Sequence of chain 1.A:
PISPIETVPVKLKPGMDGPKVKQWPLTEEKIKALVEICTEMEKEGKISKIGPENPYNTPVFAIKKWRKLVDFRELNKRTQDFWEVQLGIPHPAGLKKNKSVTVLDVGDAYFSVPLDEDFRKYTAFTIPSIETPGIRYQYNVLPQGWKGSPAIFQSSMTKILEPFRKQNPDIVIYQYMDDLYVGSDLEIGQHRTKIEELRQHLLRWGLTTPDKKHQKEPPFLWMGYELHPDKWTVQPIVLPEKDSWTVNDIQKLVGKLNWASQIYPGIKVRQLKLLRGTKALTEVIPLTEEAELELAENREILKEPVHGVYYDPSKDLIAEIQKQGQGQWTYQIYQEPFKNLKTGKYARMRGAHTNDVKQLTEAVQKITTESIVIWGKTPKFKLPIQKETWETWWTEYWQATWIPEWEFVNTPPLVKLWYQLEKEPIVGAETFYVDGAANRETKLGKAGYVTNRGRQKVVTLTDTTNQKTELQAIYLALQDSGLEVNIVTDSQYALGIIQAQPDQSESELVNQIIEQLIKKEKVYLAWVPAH

The small molecule below binds the protein below.
Small molecule (SMILES): Cc1cc(S(N)(O)O)ccc1NC(=O)COc1ccc(Cl)cc1C(=O)c1cc(F)cc(C(F)(F)F)c1

Binding-site contacts:
Ligand atom CL1 contacts residue VAL189 of chain 1.A at 3.6 Å.
Ligand atom CL1 contacts residue GLY190 of chain 1.A at 3.1 Å.
Ligand atom C1 contacts residue LEU100 of chain 1.A at 3.6 Å (hydrophobic).
Ligand atom O4 contacts residue PRO225 of chain 1.A at 3.1 Å.
Ligand atom C11 contacts residue TYR188 of chain 1.A at 3.4 Å (hydrophobic).
Ligand atom F2 contacts residue PRO95 of chain 1.A at 3.5 Å.
Ligand atom C16 contacts residue TYR318 of chain 1.A at 3.5 Å (hydrophobic).
Ligand atom CL1 contacts residue VAL179 of chain 1.A at 3.4 Å.
Ligand atom F2 contacts residue LEU100 of chain 1.A at 3.6 Å.
Ligand atom C15 contacts residue LYS101 of chain 1.A at 3.5 Å.
Ligand atom C7 contacts residue LEU100 of chain 1.A at 3.6 Å (hydrophobic).
Ligand atom C6 contacts residue ASN103 of chain 1.A at 3.3 Å.
Ligand atom F1 contacts residue TRP229 of chain 1.A at 3.2 Å.
Ligand atom C22 contacts residue ASN103 of chain 1.A at 3.2 Å.
Ligand atom O1 contacts residue LEU234 of chain 1.A at 3.5 Å.
Ligand atom C6 contacts residue LYS101 of chain 1.A at 3.2 Å.
Ligand atom N2 contacts residue VAL106 of chain 1.A at 2.7 Å (h-bond).
Ligand atom O3 contacts residue LYS102 of chain 1.A at 3.2 Å.
Ligand atom C18 contacts residue PRO236 of chain 1.A at 3.6 Å (hydrophobic).
Ligand atom F4 contacts residue PHE227 of chain 1.A at 3.5 Å.
Ligand atom C3 contacts residue VAL106 of chain 1.A at 3.7 Å (hydrophobic).
Ligand atom N2 contacts residue SER105 of chain 1.A at 3.2 Å.
Ligand atom O3 contacts residue TYR318 of chain 1.A at 3.6 Å.
Ligand atom CL1 contacts residue TYR188 of chain 1.A at 3.0 Å.
Ligand atom C8 contacts residue LEU234 of chain 1.A at 3.6 Å (hydrophobic).
Ligand atom C9 contacts residue LEU234 of chain 1.A at 3.4 Å (hydrophobic).
Ligand atom F4 contacts residue TYR188 of chain 1.A at 3.3 Å.
Ligand atom C22 contacts residue VAL106 of chain 1.A at 3.7 Å (hydrophobic).
Ligand atom C13 contacts residue LEU100 of chain 1.A at 3.5 Å (hydrophobic).
Ligand atom F2 contacts residue TYR181 of chain 1.A at 3.6 Å.
Ligand atom C15 contacts residue TYR318 of chain 1.A at 3.6 Å (hydrophobic).
Ligand atom C23 contacts residue LEU234 of chain 1.A at 3.1 Å (hydrophobic).
Ligand atom F3 contacts residue TYR181 of chain 1.A at 3.1 Å.
Ligand atom O2 contacts residue LEU100 of chain 1.A at 3.3 Å.
Ligand atom C5 contacts residue ASN103 of chain 1.A at 3.0 Å.
Ligand atom O3 contacts residue PRO236 of chain 1.A at 3.4 Å (h-bond).
Ligand atom O3 contacts residue ASN103 of chain 1.A at 3.1 Å (h-bond).
Ligand atom C4 contacts residue VAL106 of chain 1.A at 3.6 Å (hydrophobic).
Ligand atom C10 contacts residue TYR188 of chain 1.A at 3.4 Å (hydrophobic).
Ligand atom F3 contacts residue TYR188 of chain 1.A at 3.3 Å.